Binding-site contacts:
Ligand atom C8 contacts residue CYS201 of chain 1.A at 4.2 Å (hydrophobic).
Ligand atom C7 contacts residue TRP227 of chain 1.A at 4.2 Å (hydrophobic).
Ligand atom C6 contacts residue ASP199 of chain 1.A at 4.4 Å.
Ligand atom C1 contacts residue GLY228 of chain 1.A at 3.4 Å.
Ligand atom C3 contacts residue VAL225 of chain 1.A at 4.4 Å (hydrophobic).
Ligand atom O9 contacts residue GLY203 of chain 1.A at 4.2 Å.
Ligand atom O9 contacts residue SER205 of chain 1.A at 2.1 Å (h-bond).
Ligand atom C3 contacts residue SER226 of chain 1.A at 4.1 Å.
Ligand atom C6 contacts residue GLY228 of chain 1.A at 4.5 Å.
Ligand atom C1 contacts residue CYS231 of chain 1.A at 4.4 Å (hydrophobic).
Ligand atom O9 contacts residue CYS201 of chain 1.A at 4.1 Å.
Ligand atom C5 contacts residue ALA200 of chain 1.A at 3.7 Å (hydrophobic).
Ligand atom C4 contacts residue VAL225 of chain 1.A at 3.0 Å (hydrophobic).
Ligand atom O9 contacts residue HIS43 of chain 1.A at 4.5 Å.
Ligand atom C4 contacts residue SER205 of chain 1.A at 3.1 Å.
Ligand atom O1 contacts residue GLY228 of chain 1.A at 4.2 Å.
Ligand atom C5 contacts residue VAL225 of chain 1.A at 2.9 Å (hydrophobic).
Ligand atom C8 contacts residue HIS43 of chain 1.A at 4.2 Å.
Ligand atom C7 contacts residue GLY230 of chain 1.A at 4.1 Å.
Ligand atom C3 contacts residue SER205 of chain 1.A at 2.8 Å.
Ligand atom O1 contacts residue GLY230 of chain 1.A at 4.4 Å.
Ligand atom C4 contacts residue ASP204 of chain 1.A at 4.5 Å.
Ligand atom C2 contacts residue GLY228 of chain 1.A at 4.4 Å.
Ligand atom O9 contacts residue GLU202 of chain 1.A at 4.0 Å.
Ligand atom C6 contacts residue TRP227 of chain 1.A at 4.1 Å (hydrophobic).
Ligand atom C8 contacts residue SER205 of chain 1.A at 1.5 Å.
Ligand atom C2 contacts residue SER205 of chain 1.A at 4.1 Å.
Ligand atom C6 contacts residue ALA200 of chain 1.A at 3.9 Å (hydrophobic).
Ligand atom C4 contacts residue ALA200 of chain 1.A at 4.5 Å (hydrophobic).
Ligand atom C2 contacts residue CYS201 of chain 1.A at 4.4 Å (hydrophobic).
Ligand atom C4 contacts residue SER226 of chain 1.A at 4.0 Å.
Ligand atom C8 contacts residue SER226 of chain 1.A at 4.1 Å.
Ligand atom C6 contacts residue VAL225 of chain 1.A at 4.1 Å (hydrophobic).
Ligand atom C7 contacts residue ALA200 of chain 1.A at 4.1 Å (hydrophobic).
Ligand atom C3 contacts residue CYS201 of chain 1.A at 4.1 Å (hydrophobic).
Ligand atom C4 contacts residue CYS201 of chain 1.A at 4.3 Å (hydrophobic).
Ligand atom C1 contacts residue GLY230 of chain 1.A at 3.2 Å.
Ligand atom C7 contacts residue GLY228 of chain 1.A at 4.0 Å.
Ligand atom C5 contacts residue TRP227 of chain 1.A at 4.5 Å (hydrophobic).

Sequence of chain 1.A:
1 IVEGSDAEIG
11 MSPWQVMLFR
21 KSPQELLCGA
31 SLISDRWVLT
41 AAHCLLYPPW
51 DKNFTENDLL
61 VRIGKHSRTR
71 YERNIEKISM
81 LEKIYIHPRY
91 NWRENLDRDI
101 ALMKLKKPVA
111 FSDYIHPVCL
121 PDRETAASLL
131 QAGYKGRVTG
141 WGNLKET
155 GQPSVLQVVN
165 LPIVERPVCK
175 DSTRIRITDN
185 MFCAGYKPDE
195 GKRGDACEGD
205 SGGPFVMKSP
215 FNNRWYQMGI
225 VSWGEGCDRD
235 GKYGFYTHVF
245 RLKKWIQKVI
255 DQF

This protein binds this small molecule.
Small molecule (SMILES): COc1ccccc1C(=O)O